The small molecule below binds the protein below.
Small molecule (SMILES): CC(=O)N[C@@H]1[C@@H](O)[C@H](O)[C@@H](CO)O[C@H]1O

Sequence of chain 1.F:
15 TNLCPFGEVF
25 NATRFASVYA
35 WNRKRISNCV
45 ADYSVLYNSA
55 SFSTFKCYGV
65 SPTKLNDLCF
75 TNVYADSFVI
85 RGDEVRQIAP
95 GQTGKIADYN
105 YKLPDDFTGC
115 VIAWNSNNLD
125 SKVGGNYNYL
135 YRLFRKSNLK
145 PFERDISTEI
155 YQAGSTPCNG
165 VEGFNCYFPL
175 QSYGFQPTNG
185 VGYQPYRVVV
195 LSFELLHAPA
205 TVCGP

Binding-site contacts:
Ligand atom C8 contacts residue GLY21 of chain 1.F at 3.7 Å.
Ligand atom O7 contacts residue GLY21 of chain 1.F at 3.8 Å.
Ligand atom N2 contacts residue ASN25 of chain 1.F at 2.9 Å (h-bond).
Ligand atom C7 contacts residue ASN25 of chain 1.F at 3.9 Å.
Ligand atom C7 contacts residue GLY21 of chain 1.F at 3.8 Å.
Ligand atom C4 contacts residue ASN25 of chain 1.F at 4.2 Å.
Ligand atom O6 contacts residue ASN25 of chain 1.F at 4.5 Å.
Ligand atom C8 contacts residue PHE20 of chain 1.F at 3.8 Å (hydrophobic).
Ligand atom C3 contacts residue ASN25 of chain 1.F at 3.8 Å.
Ligand atom O5 contacts residue ASN25 of chain 1.F at 2.3 Å (h-bond).
Ligand atom C1 contacts residue ASN25 of chain 1.F at 1.4 Å.
Ligand atom C5 contacts residue ASN25 of chain 1.F at 3.6 Å.
Ligand atom O7 contacts residue ASN25 of chain 1.F at 4.4 Å.
Ligand atom C8 contacts residue PHE24 of chain 1.F at 4.2 Å (hydrophobic).
Ligand atom N2 contacts residue GLY21 of chain 1.F at 4.4 Å.
Ligand atom C8 contacts residue LEU50 of chain 1.F at 4.0 Å (hydrophobic).
Ligand atom C2 contacts residue ASN25 of chain 1.F at 2.5 Å.